A small-molecule ligand and the protein it binds are described below.
Small molecule (SMILES): O=P(O)(O)OC[C@H]1O[C@](O)(COP(=O)(O)O)[C@@H](O)[C@@H]1O

Binding-site contacts:
Ligand atom P2 contacts residue SER435 of chain 1.B at 3.5 Å.
Ligand atom O6 contacts residue THR349 of chain 1.B at 3.1 Å (h-bond).
Ligand atom C6 contacts residue THR438 of chain 1.B at 3.5 Å.
Ligand atom P2 contacts residue SER353 of chain 1.B at 3.6 Å.
Ligand atom C6 contacts residue LEU347 of chain 1.B at 3.7 Å (hydrophobic).
Ligand atom O2 contacts residue GLY430 of chain 1.B at 3.6 Å (h-bond).
Ligand atom O6P contacts residue SER435 of chain 1.B at 3.2 Å (h-bond).
Ligand atom C3 contacts residue GLY434 of chain 1.B at 3.5 Å.
Ligand atom O2 contacts residue LEU347 of chain 1.B at 3.5 Å.
Ligand atom O2P contacts residue GLY434 of chain 1.B at 2.9 Å (h-bond).
Ligand atom P1 contacts residue ARG405 of chain 1.B at 3.7 Å.
Ligand atom O4P contacts residue THR348 of chain 1.B at 2.5 Å (h-bond).
Ligand atom O3P contacts residue ARG405 of chain 1.B at 2.8 Å (salt-bridge).
Ligand atom O4 contacts residue THR438 of chain 1.B at 3.5 Å (h-bond).
Ligand atom O4P contacts residue ARG352 of chain 1.B at 3.8 Å.
Ligand atom P2 contacts residue THR348 of chain 1.B at 3.6 Å.
Ligand atom O5P contacts residue SER435 of chain 1.B at 2.8 Å (h-bond).
Ligand atom O4 contacts residue GLY436 of chain 1.B at 3.7 Å.
Ligand atom O4 contacts residue TYR437 of chain 1.B at 2.8 Å (h-bond).
Ligand atom O4 contacts residue GLY434 of chain 1.B at 2.6 Å (h-bond).
Ligand atom O1P contacts residue ARG405 of chain 1.B at 2.8 Å (salt-bridge).
Ligand atom O5P contacts residue THR350 of chain 1.B at 2.6 Å (h-bond).
Ligand atom O6P contacts residue SER353 of chain 1.B at 3.5 Å (h-bond).
Ligand atom O3 contacts residue TRP398 of chain 1.B at 3.7 Å.
Ligand atom O6 contacts residue THR348 of chain 1.B at 3.6 Å.
Ligand atom P2 contacts residue THR349 of chain 1.B at 3.7 Å.
Ligand atom C3 contacts residue ARG432 of chain 1.B at 3.3 Å.
Ligand atom C4 contacts residue GLY434 of chain 1.B at 3.4 Å.
Ligand atom O5P contacts residue THR349 of chain 1.B at 3.4 Å (h-bond).
Ligand atom C5 contacts residue GLY434 of chain 1.B at 3.4 Å.
Ligand atom O3 contacts residue ARG432 of chain 1.B at 2.7 Å (salt-bridge).
Ligand atom O2P contacts residue PRO433 of chain 1.B at 3.7 Å.
Ligand atom O1 contacts residue GLY434 of chain 1.B at 3.7 Å.
Ligand atom O3P contacts residue TRP398 of chain 1.B at 2.8 Å (h-bond).
Ligand atom C6 contacts residue SER353 of chain 1.B at 3.7 Å.
Ligand atom O5P contacts residue THR348 of chain 1.B at 3.7 Å.
Ligand atom O4P contacts residue SER353 of chain 1.B at 2.7 Å (h-bond).
Ligand atom O3 contacts residue GLY430 of chain 1.B at 3.2 Å.
Ligand atom O6P contacts residue GLY436 of chain 1.B at 2.8 Å (h-bond).
Ligand atom O1P contacts residue THR349 of chain 1.B at 3.8 Å.

Sequence of chain 1.B:
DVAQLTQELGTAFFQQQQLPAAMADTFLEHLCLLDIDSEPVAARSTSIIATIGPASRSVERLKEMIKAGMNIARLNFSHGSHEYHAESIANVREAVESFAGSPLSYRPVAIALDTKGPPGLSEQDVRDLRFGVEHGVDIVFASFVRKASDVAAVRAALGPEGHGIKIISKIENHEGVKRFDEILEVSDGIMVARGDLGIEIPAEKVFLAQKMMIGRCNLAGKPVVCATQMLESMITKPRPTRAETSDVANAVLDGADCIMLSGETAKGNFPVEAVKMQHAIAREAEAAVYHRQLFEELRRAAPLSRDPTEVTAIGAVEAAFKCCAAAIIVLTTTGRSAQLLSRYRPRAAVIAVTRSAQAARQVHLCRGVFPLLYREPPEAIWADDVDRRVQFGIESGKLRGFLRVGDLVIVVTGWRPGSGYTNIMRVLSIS